Binding-site contacts:
Ligand atom N3 contacts residue TYR69 of chain 2.A at 3.3 Å.
Ligand atom O2 contacts residue ALA65 of chain 2.A at 3.7 Å.
Ligand atom O2' contacts residue GLY210 of chain 2.A at 3.6 Å.
Ligand atom O1A contacts residue MN1 of chain 2.B at 2.2 Å.
Ligand atom O1B contacts residue MN1 of chain 2.B at 2.0 Å.
Ligand atom O3' contacts residue TRP243 of chain 2.A at 3.4 Å (h-bond).
Ligand atom O2D contacts residue PHE64 of chain 2.A at 2.6 Å (h-bond).
Ligand atom O2 contacts residue PHE64 of chain 2.A at 3.4 Å (h-bond).
Ligand atom O3D contacts residue ASP154 of chain 2.A at 3.2 Å.
Ligand atom O4' contacts residue TRP243 of chain 2.A at 2.8 Å (h-bond).
Ligand atom PA contacts residue MN1 of chain 2.B at 3.4 Å.
Ligand atom O1B contacts residue ASP154 of chain 2.A at 3.1 Å (salt-bridge).
Ligand atom C5D contacts residue ASP154 of chain 2.A at 3.5 Å.
Ligand atom O2D contacts residue VAL155 of chain 2.A at 3.5 Å (h-bond).
Ligand atom O3D contacts residue ASP156 of chain 2.A at 2.8 Å (salt-bridge).
Ligand atom C2D contacts residue TYR69 of chain 2.A at 3.7 Å (hydrophobic).
Ligand atom O2 contacts residue TYR69 of chain 2.A at 3.6 Å.
Ligand atom O1A contacts residue ASP154 of chain 2.A at 3.2 Å (salt-bridge).
Ligand atom C2' contacts residue GLU246 of chain 2.A at 3.6 Å.
Ligand atom O3' contacts residue ASP245 of chain 2.A at 2.7 Å (salt-bridge).
Ligand atom C4D contacts residue ASP154 of chain 2.A at 3.6 Å.
Ligand atom C2D contacts residue PHE64 of chain 2.A at 3.4 Å (hydrophobic).
Ligand atom O3D contacts residue VAL155 of chain 2.A at 3.1 Å (h-bond).
Ligand atom O2B contacts residue DA81 of chain 2.C at 3.0 Å (h-bond).
Ligand atom O4 contacts residue TYR69 of chain 2.A at 3.5 Å.
Ligand atom O3' contacts residue GLU246 of chain 2.A at 3.1 Å (salt-bridge).
Ligand atom C4D contacts residue ARG131 of chain 2.A at 3.6 Å.
Ligand atom N3 contacts residue ILE66 of chain 2.A at 2.9 Å (h-bond).
Ligand atom C4 contacts residue TYR69 of chain 2.A at 3.3 Å (hydrophobic).
Ligand atom O2' contacts residue GLU246 of chain 2.A at 2.8 Å (salt-bridge).
Ligand atom C2 contacts residue ILE66 of chain 2.A at 3.7 Å (hydrophobic).
Ligand atom C2 contacts residue TYR69 of chain 2.A at 3.6 Å (hydrophobic).
Ligand atom O4' contacts residue HIS244 of chain 2.A at 3.3 Å.
Ligand atom C5 contacts residue TYR69 of chain 2.A at 3.6 Å (hydrophobic).
Ligand atom O2A contacts residue TYR69 of chain 2.A at 2.7 Å (h-bond).
Ligand atom PB contacts residue MN1 of chain 2.B at 3.3 Å.
Ligand atom O2 contacts residue ILE66 of chain 2.A at 2.9 Å (h-bond).
Ligand atom O1A contacts residue ASP156 of chain 2.A at 3.0 Å (salt-bridge).
Ligand atom O3A contacts residue MN1 of chain 2.B at 3.7 Å.
Ligand atom O2A contacts residue LYS289 of chain 2.A at 3.7 Å.

Sequence of chain 2.A:
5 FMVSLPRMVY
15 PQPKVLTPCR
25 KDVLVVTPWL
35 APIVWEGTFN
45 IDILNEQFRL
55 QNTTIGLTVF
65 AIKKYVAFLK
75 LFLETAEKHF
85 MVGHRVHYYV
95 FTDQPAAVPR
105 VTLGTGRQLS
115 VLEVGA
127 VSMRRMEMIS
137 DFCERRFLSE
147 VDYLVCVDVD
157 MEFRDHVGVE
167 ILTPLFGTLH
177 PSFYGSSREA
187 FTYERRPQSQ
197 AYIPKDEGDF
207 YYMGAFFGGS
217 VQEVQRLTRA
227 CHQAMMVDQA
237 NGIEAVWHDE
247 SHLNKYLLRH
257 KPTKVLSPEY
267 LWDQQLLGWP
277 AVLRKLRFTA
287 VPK

The small molecule below binds the protein below.
Small molecule (SMILES): O=c1ccn([C@@H]2O[C@H](CO[P](=O)(O)O[P](=O)(O)O[C@H]3O[C@H](CO)[C@H](O)[C@H](O)[C@H]3O)[C@@H](O)[C@H]2O)c(=O)[nH]1